A protein and the small-molecule ligand that binds it are described below.
Small molecule (SMILES): CCN(CC)S(=O)(=O)c1ccc2c(c1)/C(=C1/Nc3ccccc3/C1=N\O)C(=O)N2

Sequence of chain 1.B:
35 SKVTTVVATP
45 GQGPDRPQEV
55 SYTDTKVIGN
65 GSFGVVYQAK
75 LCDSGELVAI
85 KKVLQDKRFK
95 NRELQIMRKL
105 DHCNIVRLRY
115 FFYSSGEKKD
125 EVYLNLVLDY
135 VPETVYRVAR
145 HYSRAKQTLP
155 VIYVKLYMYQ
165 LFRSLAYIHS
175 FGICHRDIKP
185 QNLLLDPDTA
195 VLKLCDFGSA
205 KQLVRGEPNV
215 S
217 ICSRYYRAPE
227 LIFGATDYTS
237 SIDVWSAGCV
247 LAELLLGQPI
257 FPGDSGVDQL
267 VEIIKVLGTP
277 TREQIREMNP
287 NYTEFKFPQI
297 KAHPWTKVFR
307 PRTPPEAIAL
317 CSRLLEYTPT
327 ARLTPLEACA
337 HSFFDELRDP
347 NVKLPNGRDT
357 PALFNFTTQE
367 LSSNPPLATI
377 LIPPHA

Binding-site contacts:
Ligand atom C2 contacts residue ILE62 of chain 1.B at 3.8 Å (hydrophobic).
Ligand atom N13 contacts residue ASP133 of chain 1.B at 2.9 Å (salt-bridge).
Ligand atom O19 contacts residue LEU188 of chain 1.B at 3.8 Å.
Ligand atom C10 contacts residue LEU188 of chain 1.B at 3.6 Å (hydrophobic).
Ligand atom C28 contacts residue ASP200 of chain 1.B at 3.5 Å.
Ligand atom C28 contacts residue CYS199 of chain 1.B at 3.3 Å (hydrophobic).
Ligand atom C26 contacts residue PHE67 of chain 1.B at 3.6 Å (hydrophobic).
Ligand atom C3 contacts residue VAL135 of chain 1.B at 3.3 Å (hydrophobic).
Ligand atom C29 contacts residue GLN185 of chain 1.B at 3.8 Å.
Ligand atom N25 contacts residue ASP200 of chain 1.B at 3.8 Å.
Ligand atom O19 contacts residue ASP133 of chain 1.B at 3.8 Å.
Ligand atom C17 contacts residue LEU132 of chain 1.B at 3.6 Å (hydrophobic).
Ligand atom N13 contacts residue LEU188 of chain 1.B at 3.5 Å.
Ligand atom O23 contacts residue LYS85 of chain 1.B at 3.1 Å (salt-bridge).
Ligand atom O19 contacts residue VAL135 of chain 1.B at 2.5 Å (h-bond).
Ligand atom C7 contacts residue ILE62 of chain 1.B at 3.8 Å (hydrophobic).
Ligand atom C6 contacts residue ARG141 of chain 1.B at 3.7 Å.
Ligand atom C1 contacts residue THR138 of chain 1.B at 3.9 Å.
Ligand atom O19 contacts residue TYR134 of chain 1.B at 3.3 Å.
Ligand atom O24 contacts residue LYS85 of chain 1.B at 3.3 Å.
Ligand atom C27 contacts residue PHE67 of chain 1.B at 3.6 Å (hydrophobic).
Ligand atom C8 contacts residue LEU188 of chain 1.B at 3.6 Å (hydrophobic).
Ligand atom O24 contacts residue VAL70 of chain 1.B at 3.1 Å.
Ligand atom C4 contacts residue PRO136 of chain 1.B at 3.0 Å (hydrophobic).
Ligand atom C28 contacts residue ASN186 of chain 1.B at 3.6 Å.
Ligand atom C5 contacts residue PRO136 of chain 1.B at 3.3 Å (hydrophobic).
Ligand atom N9 contacts residue VAL135 of chain 1.B at 2.8 Å (h-bond).
Ligand atom C18 contacts residue LEU132 of chain 1.B at 3.5 Å (hydrophobic).
Ligand atom C29 contacts residue ASN186 of chain 1.B at 3.3 Å.
Ligand atom C12 contacts residue ALA83 of chain 1.B at 3.7 Å (hydrophobic).
Ligand atom N13 contacts residue ALA83 of chain 1.B at 3.4 Å.
Ligand atom O23 contacts residue ASP200 of chain 1.B at 3.3 Å.
Ligand atom C27 contacts residue VAL70 of chain 1.B at 3.8 Å (hydrophobic).
Ligand atom C14 contacts residue LEU188 of chain 1.B at 3.4 Å (hydrophobic).
Ligand atom C14 contacts residue VAL135 of chain 1.B at 3.7 Å (hydrophobic).
Ligand atom C14 contacts residue ASP133 of chain 1.B at 3.7 Å.
Ligand atom C4 contacts residue VAL135 of chain 1.B at 3.4 Å (hydrophobic).
Ligand atom C5 contacts residue ARG141 of chain 1.B at 3.5 Å.
Ligand atom C11 contacts residue LEU188 of chain 1.B at 3.8 Å (hydrophobic).
Ligand atom C12 contacts residue LEU188 of chain 1.B at 3.8 Å (hydrophobic).